Sequence of chain 1.A:
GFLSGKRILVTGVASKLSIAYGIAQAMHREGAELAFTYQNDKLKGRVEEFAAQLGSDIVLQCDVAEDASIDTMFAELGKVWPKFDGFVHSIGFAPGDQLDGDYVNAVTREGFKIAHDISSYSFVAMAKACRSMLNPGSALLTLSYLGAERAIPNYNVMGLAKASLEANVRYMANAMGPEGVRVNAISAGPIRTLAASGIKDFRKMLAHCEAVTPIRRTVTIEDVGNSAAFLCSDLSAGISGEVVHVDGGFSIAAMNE

Binding-site contacts:
Ligand atom C9 contacts residue NAD1 of chain 1.C at 3.8 Å.
Ligand atom C8 contacts residue ALA195 of chain 1.A at 3.7 Å (hydrophobic).
Ligand atom C9 contacts residue GLY92 of chain 1.A at 3.8 Å.
Ligand atom CL16 contacts residue GLY92 of chain 1.A at 3.3 Å.
Ligand atom C3 contacts residue ALA196 of chain 1.A at 3.7 Å (hydrophobic).
Ligand atom O17 contacts residue LYS162 of chain 1.A at 4.0 Å.
Ligand atom O17 contacts residue TYR155 of chain 1.A at 2.6 Å (h-bond).
Ligand atom C13 contacts residue ILE199 of chain 1.A at 4.0 Å (hydrophobic).
Ligand atom C12 contacts residue LEU99 of chain 1.A at 3.9 Å (hydrophobic).
Ligand atom C1 contacts residue NAD1 of chain 1.C at 3.5 Å.
Ligand atom CL15 contacts residue ALA94 of chain 1.A at 3.1 Å.
Ligand atom O17 contacts residue NAD1 of chain 1.C at 2.4 Å (h-bond).
Ligand atom C1 contacts residue TYR145 of chain 1.A at 3.9 Å (hydrophobic).
Ligand atom C6 contacts residue NAD1 of chain 1.C at 3.2 Å.
Ligand atom C2 contacts residue NAD1 of chain 1.C at 3.3 Å.
Ligand atom CL16 contacts residue ALA195 of chain 1.A at 3.5 Å.
Ligand atom C12 contacts residue ILE199 of chain 1.A at 3.9 Å (hydrophobic).
Ligand atom C1 contacts residue TYR155 of chain 1.A at 3.6 Å (hydrophobic).
Ligand atom C12 contacts residue MET158 of chain 1.A at 4.1 Å (hydrophobic).
Ligand atom C8 contacts residue NAD1 of chain 1.C at 3.5 Å.
Ligand atom CL16 contacts residue NAD1 of chain 1.C at 3.4 Å.
Ligand atom CL14 contacts residue PRO190 of chain 1.A at 3.8 Å.
Ligand atom CL15 contacts residue PHE93 of chain 1.A at 3.7 Å.
Ligand atom CL14 contacts residue TYR145 of chain 1.A at 3.4 Å.
Ligand atom CL15 contacts residue LEU99 of chain 1.A at 3.5 Å.
Ligand atom C9 contacts residue ALA195 of chain 1.A at 3.4 Å (hydrophobic).
Ligand atom C3 contacts residue NAD1 of chain 1.C at 2.9 Å.
Ligand atom C6 contacts residue TYR155 of chain 1.A at 3.5 Å (hydrophobic).
Ligand atom C4 contacts residue ALA196 of chain 1.A at 3.8 Å (hydrophobic).
Ligand atom CL14 contacts residue PHE202 of chain 1.A at 3.9 Å.
Ligand atom O7 contacts residue NAD1 of chain 1.C at 2.9 Å (h-bond).
Ligand atom C10 contacts residue PHE93 of chain 1.A at 4.1 Å (hydrophobic).
Ligand atom C10 contacts residue ALA195 of chain 1.A at 3.9 Å (hydrophobic).
Ligand atom C11 contacts residue LEU99 of chain 1.A at 4.2 Å (hydrophobic).
Ligand atom O7 contacts residue ALA195 of chain 1.A at 4.0 Å.
Ligand atom C4 contacts residue NAD1 of chain 1.C at 2.8 Å.
Ligand atom C5 contacts residue NAD1 of chain 1.C at 3.3 Å.
Ligand atom C10 contacts residue GLY92 of chain 1.A at 3.3 Å.
Ligand atom C3 contacts residue PHE202 of chain 1.A at 3.8 Å (hydrophobic).
Ligand atom CL14 contacts residue NAD1 of chain 1.C at 3.6 Å.

A small-molecule ligand and the protein it binds are described below.
Small molecule (SMILES): Oc1cc(Cl)ccc1Oc1ccc(Cl)cc1Cl